Sequence of chain 1.A:
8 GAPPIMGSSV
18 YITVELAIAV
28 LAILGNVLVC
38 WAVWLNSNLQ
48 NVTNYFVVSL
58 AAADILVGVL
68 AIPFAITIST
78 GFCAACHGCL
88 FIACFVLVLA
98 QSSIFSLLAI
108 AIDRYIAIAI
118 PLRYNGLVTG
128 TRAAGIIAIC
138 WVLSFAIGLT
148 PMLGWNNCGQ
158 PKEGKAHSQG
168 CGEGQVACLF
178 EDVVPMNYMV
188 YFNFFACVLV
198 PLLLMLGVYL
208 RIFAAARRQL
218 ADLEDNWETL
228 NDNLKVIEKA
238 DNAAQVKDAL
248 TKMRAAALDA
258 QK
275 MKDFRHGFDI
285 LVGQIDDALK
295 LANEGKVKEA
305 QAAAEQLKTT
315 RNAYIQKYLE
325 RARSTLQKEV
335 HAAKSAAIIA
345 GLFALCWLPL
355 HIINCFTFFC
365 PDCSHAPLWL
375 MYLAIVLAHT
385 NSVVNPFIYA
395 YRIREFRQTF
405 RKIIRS

Binding-site contacts:
Ligand atom C2 contacts residue LEU372 of chain 1.A at 3.5 Å (hydrophobic).
Ligand atom C20 contacts residue PHE177 of chain 1.A at 3.7 Å (hydrophobic).
Ligand atom N19 contacts residue PHE177 of chain 1.A at 3.8 Å.
Ligand atom C8 contacts residue MET375 of chain 1.A at 3.9 Å (hydrophobic).
Ligand atom C22 contacts residue MET186 of chain 1.A at 3.8 Å (hydrophobic).
Ligand atom C1 contacts residue LEU372 of chain 1.A at 3.5 Å (hydrophobic).
Ligand atom C24 contacts residue MET186 of chain 1.A at 3.5 Å (hydrophobic).
Ligand atom C23 contacts residue LEU94 of chain 1.A at 3.3 Å (hydrophobic).
Ligand atom N16 contacts residue LEU354 of chain 1.A at 3.9 Å.
Ligand atom C6 contacts residue GLU178 of chain 1.A at 3.6 Å.
Ligand atom C11 contacts residue PHE177 of chain 1.A at 3.6 Å (hydrophobic).
Ligand atom N15 contacts residue MET375 of chain 1.A at 3.8 Å.
Ligand atom N13 contacts residue GLU178 of chain 1.A at 3.9 Å.
Ligand atom N16 contacts residue PHE177 of chain 1.A at 3.4 Å.
Ligand atom C14 contacts residue PHE177 of chain 1.A at 3.4 Å (hydrophobic).
Ligand atom C14 contacts residue MET375 of chain 1.A at 3.9 Å (hydrophobic).
Ligand atom O25 contacts residue ASN358 of chain 1.A at 3.3 Å (h-bond).
Ligand atom C21 contacts residue MET186 of chain 1.A at 3.5 Å (hydrophobic).
Ligand atom C21 contacts residue LEU354 of chain 1.A at 3.9 Å (hydrophobic).
Ligand atom N10 contacts residue PHE177 of chain 1.A at 3.5 Å.
Ligand atom C22 contacts residue LEU94 of chain 1.A at 3.5 Å (hydrophobic).
Ligand atom C14 contacts residue GLU178 of chain 1.A at 3.9 Å.
Ligand atom C23 contacts residue MET186 of chain 1.A at 3.7 Å (hydrophobic).
Ligand atom C24 contacts residue HIS355 of chain 1.A at 3.4 Å.
Ligand atom N17 contacts residue ASN358 of chain 1.A at 3.3 Å (h-bond).
Ligand atom N17 contacts residue LEU354 of chain 1.A at 3.6 Å.
Ligand atom N15 contacts residue GLU178 of chain 1.A at 2.9 Å (salt-bridge).
Ligand atom N13 contacts residue MET375 of chain 1.A at 3.8 Å.
Ligand atom C6 contacts residue HIS369 of chain 1.A at 3.9 Å.
Ligand atom C5 contacts residue HIS369 of chain 1.A at 3.8 Å.
Ligand atom N12 contacts residue ILE379 of chain 1.A at 3.8 Å.
Ligand atom C18 contacts residue PHE177 of chain 1.A at 3.8 Å (hydrophobic).
Ligand atom N12 contacts residue PHE177 of chain 1.A at 3.6 Å.
Ligand atom N15 contacts residue ASN358 of chain 1.A at 2.7 Å (h-bond).
Ligand atom C20 contacts residue LEU354 of chain 1.A at 3.8 Å (hydrophobic).
Ligand atom O25 contacts residue MET186 of chain 1.A at 3.3 Å.
Ligand atom N13 contacts residue PHE177 of chain 1.A at 3.5 Å.
Ligand atom C14 contacts residue ASN358 of chain 1.A at 3.9 Å.
Ligand atom C23 contacts residue TRP351 of chain 1.A at 3.6 Å (hydrophobic).
Ligand atom N17 contacts residue PHE177 of chain 1.A at 3.6 Å.

A protein and the small-molecule ligand that binds it are described below.
Small molecule (SMILES): Nc1nc(NCCc2ccc(O)cc2)nc2nc(-c3ccco3)nn12